Sequence of chain 1.C:
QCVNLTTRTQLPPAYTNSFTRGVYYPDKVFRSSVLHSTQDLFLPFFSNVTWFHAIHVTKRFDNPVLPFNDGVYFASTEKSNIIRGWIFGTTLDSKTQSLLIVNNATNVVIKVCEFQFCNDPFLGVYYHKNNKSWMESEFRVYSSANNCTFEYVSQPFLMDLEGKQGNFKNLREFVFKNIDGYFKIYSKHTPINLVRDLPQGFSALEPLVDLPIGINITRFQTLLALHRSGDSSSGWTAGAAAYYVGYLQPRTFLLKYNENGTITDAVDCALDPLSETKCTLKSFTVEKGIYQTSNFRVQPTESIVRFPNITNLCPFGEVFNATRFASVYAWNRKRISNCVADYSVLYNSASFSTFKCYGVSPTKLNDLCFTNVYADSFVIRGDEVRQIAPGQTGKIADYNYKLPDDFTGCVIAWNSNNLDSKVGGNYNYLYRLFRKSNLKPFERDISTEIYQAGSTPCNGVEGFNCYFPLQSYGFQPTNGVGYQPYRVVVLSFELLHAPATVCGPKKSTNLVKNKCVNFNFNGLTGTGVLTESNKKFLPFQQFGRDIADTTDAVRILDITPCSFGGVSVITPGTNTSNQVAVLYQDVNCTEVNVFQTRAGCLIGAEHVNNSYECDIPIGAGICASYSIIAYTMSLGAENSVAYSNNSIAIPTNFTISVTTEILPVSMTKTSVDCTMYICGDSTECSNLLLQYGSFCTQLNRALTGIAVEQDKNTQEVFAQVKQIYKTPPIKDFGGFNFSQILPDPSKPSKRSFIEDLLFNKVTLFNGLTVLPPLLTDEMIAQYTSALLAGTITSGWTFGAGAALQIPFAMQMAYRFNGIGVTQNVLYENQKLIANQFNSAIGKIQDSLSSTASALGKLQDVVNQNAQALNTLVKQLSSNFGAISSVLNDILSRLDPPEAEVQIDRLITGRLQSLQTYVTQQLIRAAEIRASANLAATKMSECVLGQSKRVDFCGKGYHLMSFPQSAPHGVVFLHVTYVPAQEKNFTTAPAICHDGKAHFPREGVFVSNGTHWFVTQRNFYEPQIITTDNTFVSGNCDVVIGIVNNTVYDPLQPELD

Binding-site contacts:
Ligand atom O6 contacts residue PHE1103 of chain 1.C at 4.1 Å.
Ligand atom C5 contacts residue ASN1098 of chain 1.C at 3.7 Å.
Ligand atom C5 contacts residue HIS1101 of chain 1.C at 3.4 Å.
Ligand atom N2 contacts residue THR1100 of chain 1.C at 4.2 Å.
Ligand atom O7 contacts residue ASN1098 of chain 1.C at 3.8 Å.
Ligand atom O4 contacts residue HIS1101 of chain 1.C at 4.0 Å.
Ligand atom C6 contacts residue PHE1103 of chain 1.C at 3.6 Å (hydrophobic).
Ligand atom C6 contacts residue HIS1101 of chain 1.C at 3.9 Å.
Ligand atom C8 contacts residue ASN1098 of chain 1.C at 3.9 Å.
Ligand atom C4 contacts residue HIS1101 of chain 1.C at 4.2 Å.
Ligand atom C7 contacts residue ASN1098 of chain 1.C at 3.5 Å.
Ligand atom O5 contacts residue ASN1098 of chain 1.C at 2.4 Å (h-bond).
Ligand atom C4 contacts residue ASN1098 of chain 1.C at 4.2 Å.
Ligand atom C1 contacts residue ASN1098 of chain 1.C at 1.4 Å.
Ligand atom C2 contacts residue ASN1098 of chain 1.C at 2.5 Å.
Ligand atom O5 contacts residue HIS1101 of chain 1.C at 4.3 Å.
Ligand atom N2 contacts residue ASN1098 of chain 1.C at 2.9 Å (h-bond).
Ligand atom C3 contacts residue ASN1098 of chain 1.C at 3.8 Å.
Ligand atom C5 contacts residue PHE1103 of chain 1.C at 4.3 Å (hydrophobic).
Ligand atom C8 contacts residue THR1100 of chain 1.C at 4.4 Å.
Ligand atom O5 contacts residue PHE1103 of chain 1.C at 4.0 Å.

A small-molecule ligand and the protein it binds are described below.
Small molecule (SMILES): CC(=O)N[C@@H]1[C@@H](O)[C@H](O)[C@@H](CO)O[C@H]1O